Sequence of chain 2.D:
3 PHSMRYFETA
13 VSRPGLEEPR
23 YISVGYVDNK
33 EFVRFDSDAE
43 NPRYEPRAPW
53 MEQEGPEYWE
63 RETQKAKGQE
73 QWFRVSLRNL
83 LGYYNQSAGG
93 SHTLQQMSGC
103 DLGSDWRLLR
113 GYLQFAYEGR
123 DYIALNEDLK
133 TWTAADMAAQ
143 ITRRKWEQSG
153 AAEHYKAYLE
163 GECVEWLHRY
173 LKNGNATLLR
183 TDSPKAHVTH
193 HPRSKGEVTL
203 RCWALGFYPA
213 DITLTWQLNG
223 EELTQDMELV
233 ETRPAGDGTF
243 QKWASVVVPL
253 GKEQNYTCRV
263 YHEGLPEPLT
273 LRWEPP

Binding-site contacts:
Ligand atom CB contacts residue GLU64 of chain 2.D at 3.4 Å.
Ligand atom OG contacts residue GLU64 of chain 2.D at 2.8 Å (salt-bridge).
Ligand atom OD1 contacts residue TYR157 of chain 2.D at 2.7 Å (h-bond).
Ligand atom OE2 contacts residue SER151 of chain 2.D at 2.8 Å (h-bond).
Ligand atom O contacts residue TRP74 of chain 2.D at 3.1 Å (h-bond).
Ligand atom O contacts residue LYS67 of chain 2.D at 2.8 Å (salt-bridge).
Ligand atom OD1 contacts residue GLN98 of chain 2.D at 3.0 Å (h-bond).
Ligand atom N contacts residue GLN71 of chain 2.D at 2.9 Å (h-bond).
Ligand atom OG contacts residue LYS67 of chain 2.D at 3.4 Å.
Ligand atom C contacts residue TYR8 of chain 2.D at 3.3 Å (hydrophobic).
Ligand atom OD1 contacts residue TYR160 of chain 2.D at 3.4 Å.
Ligand atom CG contacts residue TYR160 of chain 2.D at 3.4 Å (hydrophobic).
Ligand atom CG contacts residue SER151 of chain 2.D at 3.1 Å.
Ligand atom O contacts residue TYR8 of chain 2.D at 3.4 Å.
Ligand atom OXT contacts residue THR144 of chain 2.D at 2.6 Å (h-bond).
Ligand atom O contacts residue LYS147 of chain 2.D at 3.2 Å (salt-bridge).
Ligand atom OG1 contacts residue LYS147 of chain 2.D at 3.0 Å (salt-bridge).
Ligand atom O contacts residue TYR160 of chain 2.D at 2.6 Å (h-bond).
Ligand atom CA contacts residue TYR8 of chain 2.D at 3.3 Å (hydrophobic).
Ligand atom CE contacts residue PHE117 of chain 2.D at 3.1 Å (hydrophobic).
Ligand atom ND2 contacts residue TRP74 of chain 2.D at 3.3 Å.
Ligand atom O contacts residue LYS147 of chain 2.D at 3.3 Å (salt-bridge).
Ligand atom N contacts residue GLU64 of chain 2.D at 2.9 Å (salt-bridge).
Ligand atom N contacts residue TYR172 of chain 2.D at 2.7 Å (h-bond).
Ligand atom ND2 contacts residue GLN98 of chain 2.D at 2.8 Å (h-bond).
Ligand atom N contacts residue SER78 of chain 2.D at 3.1 Å (h-bond).
Ligand atom O contacts residue TRP148 of chain 2.D at 2.8 Å (h-bond).
Ligand atom CB contacts residue TRP74 of chain 2.D at 3.3 Å (hydrophobic).
Ligand atom CD contacts residue SER151 of chain 2.D at 3.3 Å.
Ligand atom O contacts residue TRP74 of chain 2.D at 3.0 Å (h-bond).
Ligand atom O contacts residue TYR85 of chain 2.D at 3.2 Å (h-bond).
Ligand atom N contacts residue TYR8 of chain 2.D at 3.3 Å (h-bond).
Ligand atom ND2 contacts residue GLN71 of chain 2.D at 3.2 Å (h-bond).
Ligand atom CE contacts residue TRP74 of chain 2.D at 3.4 Å (hydrophobic).
Ligand atom OXT contacts residue TYR85 of chain 2.D at 2.5 Å (h-bond).
Ligand atom O contacts residue ASN81 of chain 2.D at 2.7 Å (h-bond).
Ligand atom CG contacts residue TYR157 of chain 2.D at 3.4 Å (hydrophobic).
Ligand atom OE1 contacts residue HIS156 of chain 2.D at 2.5 Å (h-bond).
Ligand atom C contacts residue TYR85 of chain 2.D at 3.2 Å (hydrophobic).
Ligand atom CA contacts residue TYR172 of chain 2.D at 3.4 Å (hydrophobic).

This protein binds this small molecule.
Small molecule (SMILES): CC[C@H](C)[C@H](NC(=O)[C@H](CC(N)=O)NC(=O)[C@H](CCC(=O)O)NC(=O)[C@H](CC(N)=O)NC(=O)[C@H](CO)NC(=O)[C@H](C)N)C(=O)N[C@@H](CCC(=O)O)C(=O)N[C@H](C(=O)N[C@@H](CCSC)C(=O)O)[C@@H](C)O